The protein below binds the small molecule below.
Small molecule (SMILES): [H]/N=C(/N)N1CCC(C(=O)N2CCN(C(=O)[C@H](Cc3cccc(/C(N)=N\[H])c3)NS(=O)(=O)c3c(C(C)C)cc(C(C)C)cc3C(C)C)CC2)CC1

Binding-site contacts:
Ligand atom C13 contacts residue GLY213 of chain 1.A at 3.4 Å.
Ligand atom N49 contacts residue ILE45 of chain 1.A at 2.9 Å (h-bond).
Ligand atom C30 contacts residue ASP185 of chain 1.A at 3.6 Å.
Ligand atom C11 contacts residue GLN188 of chain 1.A at 3.3 Å.
Ligand atom C26 contacts residue SER211 of chain 1.A at 3.6 Å.
Ligand atom O18 contacts residue GLY215 of chain 1.A at 2.8 Å (h-bond).
Ligand atom C27 contacts residue VAL210 of chain 1.A at 3.6 Å (hydrophobic).
Ligand atom C29 contacts residue CYS187 of chain 1.A at 3.7 Å (hydrophobic).
Ligand atom O22 contacts residue TRP212 of chain 1.A at 3.4 Å.
Ligand atom O40 contacts residue PHE94 of chain 1.A at 3.1 Å.
Ligand atom C15 contacts residue GLY213 of chain 1.A at 3.7 Å.
Ligand atom N31 contacts residue SER186 of chain 1.A at 3.2 Å (h-bond).
Ligand atom N49 contacts residue TYR52 of chain 1.A at 3.2 Å.
Ligand atom N32 contacts residue ASP185 of chain 1.A at 2.9 Å (salt-bridge).
Ligand atom O17 contacts residue TYR141 of chain 1.A at 3.7 Å.
Ligand atom O18 contacts residue GLY213 of chain 1.A at 3.3 Å (h-bond).
Ligand atom C26 contacts residue TRP212 of chain 1.A at 3.7 Å (hydrophobic).
Ligand atom N48 contacts residue ILE45 of chain 1.A at 2.6 Å (h-bond).
Ligand atom N31 contacts residue GLY215 of chain 1.A at 3.0 Å (h-bond).
Ligand atom C47 contacts residue ILE45 of chain 1.A at 3.2 Å (hydrophobic).
Ligand atom N49 contacts residue CYS43 of chain 1.A at 3.6 Å.
Ligand atom N31 contacts residue CYS216 of chain 1.A at 3.6 Å.
Ligand atom C35 contacts residue PHE94 of chain 1.A at 3.3 Å (hydrophobic).
Ligand atom C28 contacts residue GLY213 of chain 1.A at 3.7 Å.
Ligand atom O22 contacts residue GLY213 of chain 1.A at 3.2 Å (h-bond).
Ligand atom C46 contacts residue HIS42 of chain 1.A at 3.4 Å.
Ligand atom C23 contacts residue GLN188 of chain 1.A at 3.7 Å.
Ligand atom N19 contacts residue GLY213 of chain 1.A at 3.0 Å (h-bond).
Ligand atom C27 contacts residue TRP212 of chain 1.A at 3.6 Å (hydrophobic).
Ligand atom C30 contacts residue SER186 of chain 1.A at 3.2 Å.
Ligand atom N31 contacts residue ASP185 of chain 1.A at 2.9 Å (salt-bridge).
Ligand atom C29 contacts residue GLY215 of chain 1.A at 3.7 Å.
Ligand atom N31 contacts residue GLY213 of chain 1.A at 3.7 Å.
Ligand atom C26 contacts residue SER191 of chain 1.A at 3.6 Å.
Ligand atom C38 contacts residue GLN188 of chain 1.A at 3.6 Å.
Ligand atom N32 contacts residue GLY223 of chain 1.A at 3.2 Å.
Ligand atom C27 contacts residue SER186 of chain 1.A at 3.7 Å.
Ligand atom C25 contacts residue SER191 of chain 1.A at 3.3 Å.
Ligand atom C26 contacts residue VAL210 of chain 1.A at 3.6 Å (hydrophobic).
Ligand atom N32 contacts residue SER186 of chain 1.A at 2.8 Å (h-bond).

Sequence of chain 1.A:
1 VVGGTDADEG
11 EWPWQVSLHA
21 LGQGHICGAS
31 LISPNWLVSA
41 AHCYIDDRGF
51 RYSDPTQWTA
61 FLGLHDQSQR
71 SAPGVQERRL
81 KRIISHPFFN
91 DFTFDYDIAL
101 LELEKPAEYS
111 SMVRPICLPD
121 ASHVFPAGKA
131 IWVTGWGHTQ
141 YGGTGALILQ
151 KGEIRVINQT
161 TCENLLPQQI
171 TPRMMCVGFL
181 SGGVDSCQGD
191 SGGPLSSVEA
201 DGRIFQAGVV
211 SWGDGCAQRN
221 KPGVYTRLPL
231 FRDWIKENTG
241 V